Sequence of chain 1.A:
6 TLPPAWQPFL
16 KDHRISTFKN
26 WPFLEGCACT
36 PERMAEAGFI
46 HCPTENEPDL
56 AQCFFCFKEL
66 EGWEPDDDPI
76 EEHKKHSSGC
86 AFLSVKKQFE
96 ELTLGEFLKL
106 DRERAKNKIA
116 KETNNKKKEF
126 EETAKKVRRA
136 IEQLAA

Binding-site contacts:
Ligand atom C contacts residue GLU66 of chain 1.A at 4.1 Å.
Ligand atom CA contacts residue LEU65 of chain 1.A at 3.8 Å (hydrophobic).
Ligand atom CA contacts residue HIS81 of chain 1.A at 3.5 Å.
Ligand atom CB contacts residue LYS63 of chain 1.A at 3.8 Å.
Ligand atom CB contacts residue ASP72 of chain 1.A at 4.0 Å.
Ligand atom CD contacts residue LEU65 of chain 1.A at 4.1 Å (hydrophobic).
Ligand atom CG contacts residue HIS81 of chain 1.A at 3.3 Å.
Ligand atom CB contacts residue TRP68 of chain 1.A at 3.6 Å (hydrophobic).
Ligand atom CA contacts residue GLU77 of chain 1.A at 3.5 Å.
Ligand atom O contacts residue GLU66 of chain 1.A at 3.0 Å (salt-bridge).
Ligand atom CB contacts residue GLU66 of chain 1.A at 2.3 Å.
Ligand atom CA contacts residue ASP72 of chain 1.A at 3.9 Å.
Ligand atom O contacts residue LEU65 of chain 1.A at 3.5 Å.
Ligand atom CA contacts residue GLU64 of chain 1.A at 3.7 Å.
Ligand atom CG1 contacts residue HIS81 of chain 1.A at 3.8 Å.
Ligand atom CB contacts residue HIS81 of chain 1.A at 4.1 Å.
Ligand atom N contacts residue GLU64 of chain 1.A at 3.4 Å (salt-bridge).
Ligand atom CD1 contacts residue GLU52 of chain 1.A at 3.4 Å.
Ligand atom N contacts residue HIS81 of chain 1.A at 3.9 Å.
Ligand atom N contacts residue GLU66 of chain 1.A at 3.1 Å (salt-bridge).
Ligand atom C contacts residue HIS81 of chain 1.A at 4.2 Å.
Ligand atom C contacts residue GLU64 of chain 1.A at 4.1 Å.
Ligand atom C contacts residue LEU65 of chain 1.A at 3.8 Å (hydrophobic).
Ligand atom O contacts residue GLU77 of chain 1.A at 2.9 Å (salt-bridge).
Ligand atom CB contacts residue GLY67 of chain 1.A at 3.4 Å.
Ligand atom N contacts residue LEU65 of chain 1.A at 3.8 Å.
Ligand atom C contacts residue HIS81 of chain 1.A at 4.2 Å.
Ligand atom C contacts residue GLU77 of chain 1.A at 3.5 Å.
Ligand atom CA contacts residue GLY67 of chain 1.A at 3.6 Å.
Ligand atom CA contacts residue GLU66 of chain 1.A at 4.2 Å.
Ligand atom CA contacts residue GLU66 of chain 1.A at 3.7 Å.
Ligand atom CG1 contacts residue GLU52 of chain 1.A at 3.7 Å.
Ligand atom O contacts residue LYS80 of chain 1.A at 4.1 Å.
Ligand atom N contacts residue ASP72 of chain 1.A at 3.0 Å (salt-bridge).
Ligand atom C contacts residue GLU66 of chain 1.A at 3.7 Å.
Ligand atom CD contacts residue HIS81 of chain 1.A at 2.8 Å.
Ligand atom CA contacts residue GLU66 of chain 1.A at 3.3 Å.
Ligand atom N contacts residue GLU77 of chain 1.A at 2.4 Å (salt-bridge).
Ligand atom CG2 contacts residue GLU64 of chain 1.A at 4.2 Å.
Ligand atom O contacts residue HIS81 of chain 1.A at 3.1 Å (h-bond).

A small-molecule ligand and the protein it binds are described below.
Small molecule (SMILES): CC[C@H](C)[C@@H](C=O)NC(=O)[C@@H]1CCCN1C(=O)[C@@H](NC(=O)[C@H](C)N)C(C)C